Sequence of chain 1.H:
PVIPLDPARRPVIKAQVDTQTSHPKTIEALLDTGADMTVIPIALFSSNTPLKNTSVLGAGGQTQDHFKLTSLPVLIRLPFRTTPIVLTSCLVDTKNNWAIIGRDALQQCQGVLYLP

This protein binds this small molecule.
Small molecule (SMILES): COC(=O)N[C@H](C(=O)N[C@H](C(=O)N[C@@H](Cc1ccccc1)[C@H](O)C(=O)N1CSC(C)(C)[C@H]1C(=O)NCC(C)(C)C)C(C)(C)C)c1ccccc1

Binding-site contacts:
Ligand atom CBM contacts residue ASP36 of chain 1.H at 3.5 Å.
Ligand atom CAH contacts residue LEU57 of chain 1.G at 3.1 Å (hydrophobic).
Ligand atom CBK contacts residue ASP36 of chain 1.H at 3.4 Å.
Ligand atom CAU contacts residue LEU57 of chain 1.H at 3.5 Å (hydrophobic).
Ligand atom OAO contacts residue ASP32 of chain 1.G at 2.7 Å (salt-bridge).
Ligand atom NAJ contacts residue ASP36 of chain 1.H at 2.6 Å (salt-bridge).
Ligand atom N contacts residue LEU57 of chain 1.H at 2.9 Å (h-bond).
Ligand atom CAI contacts residue LEU30 of chain 1.H at 3.4 Å (hydrophobic).
Ligand atom O contacts residue ALA59 of chain 1.G at 3.4 Å.
Ligand atom CG1 contacts residue VAL56 of chain 1.H at 3.3 Å (hydrophobic).
Ligand atom CAP contacts residue GLY58 of chain 1.H at 3.4 Å.
Ligand atom OA2 contacts residue LEU57 of chain 1.H at 2.9 Å (h-bond).
Ligand atom CBQ contacts residue GLY34 of chain 1.G at 3.2 Å.
Ligand atom NBB contacts residue LEU57 of chain 1.G at 3.6 Å (h-bond).
Ligand atom OAK contacts residue ASP36 of chain 1.H at 3.1 Å (salt-bridge).
Ligand atom CAT contacts residue ARG10 of chain 1.G at 3.2 Å.
Ligand atom CAX contacts residue ASP36 of chain 1.H at 3.6 Å.
Ligand atom CBM contacts residue LEU57 of chain 1.H at 3.4 Å (hydrophobic).
Ligand atom CAQ contacts residue ARG10 of chain 1.G at 3.3 Å.
Ligand atom CAS contacts residue TRP98 of chain 1.G at 3.5 Å (hydrophobic).
Ligand atom CBA contacts residue ASP32 of chain 1.G at 3.0 Å.
Ligand atom CAU contacts residue ARG10 of chain 1.G at 3.4 Å.
Ligand atom CAY contacts residue ARG10 of chain 1.G at 3.6 Å.
Ligand atom OAN contacts residue ALA35 of chain 1.G at 3.4 Å (h-bond).
Ligand atom CAR contacts residue ALA59 of chain 1.H at 3.2 Å (hydrophobic).
Ligand atom CBL contacts residue LEU57 of chain 1.G at 3.4 Å (hydrophobic).
Ligand atom CBN contacts residue ASP32 of chain 1.H at 3.1 Å.
Ligand atom OAO contacts residue ASP32 of chain 1.H at 2.6 Å (salt-bridge).
Ligand atom CBN contacts residue ASP32 of chain 1.G at 3.5 Å.
Ligand atom CG1 contacts residue ALA59 of chain 1.G at 3.4 Å (hydrophobic).
Ligand atom CB2 contacts residue LEU57 of chain 1.H at 3.3 Å (hydrophobic).
Ligand atom CAI contacts residue GLY34 of chain 1.G at 3.6 Å.
Ligand atom CAY contacts residue LEU57 of chain 1.H at 3.5 Å (hydrophobic).
Ligand atom CAR contacts residue GLY58 of chain 1.H at 3.5 Å.
Ligand atom CBI contacts residue ASP32 of chain 1.G at 3.5 Å.
Ligand atom OAO contacts residue GLY34 of chain 1.H at 3.1 Å.
Ligand atom OAN contacts residue GLY34 of chain 1.G at 3.2 Å.
Ligand atom OAN contacts residue ASP32 of chain 1.G at 2.7 Å (salt-bridge).
Ligand atom CAP contacts residue TRP98 of chain 1.G at 3.0 Å (hydrophobic).
Ligand atom NBC contacts residue GLY34 of chain 1.H at 3.4 Å (h-bond).

Sequence of chain 1.G:
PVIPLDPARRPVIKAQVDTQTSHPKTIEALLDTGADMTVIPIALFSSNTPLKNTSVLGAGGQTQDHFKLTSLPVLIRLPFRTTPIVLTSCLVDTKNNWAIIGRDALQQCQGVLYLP